A small-molecule ligand and the protein it binds are described below.
Small molecule (SMILES): [H]/N=C(/N)c1ccc2[nH]c(-c3cccc(-c4ccccc4)c3O)nc2c1

Binding-site contacts:
Ligand atom C1B contacts residue HIS43 of chain 1.B at 3.7 Å.
Ligand atom N1 contacts residue ASP199 of chain 1.B at 3.0 Å (salt-bridge).
Ligand atom C4 contacts residue SER205 of chain 1.B at 3.0 Å.
Ligand atom C3B contacts residue HIS43 of chain 1.B at 3.8 Å.
Ligand atom C3B contacts residue CYS44 of chain 1.B at 3.7 Å (hydrophobic).
Ligand atom N2 contacts residue TRP227 of chain 1.B at 3.4 Å (h-bond).
Ligand atom C2 contacts residue VAL225 of chain 1.B at 3.5 Å (hydrophobic).
Ligand atom C6' contacts residue SER205 of chain 1.B at 3.2 Å.
Ligand atom N2 contacts residue GLY238 of chain 1.B at 3.6 Å.
Ligand atom C6' contacts residue HIS43 of chain 1.B at 3.5 Å.
Ligand atom N3 contacts residue SER205 of chain 1.B at 2.2 Å (h-bond).
Ligand atom C6B contacts residue TRP50 of chain 1.B at 3.7 Å (hydrophobic).
Ligand atom C3B contacts residue CYS28 of chain 1.B at 3.6 Å (hydrophobic).
Ligand atom C6B contacts residue HIS43 of chain 1.B at 3.7 Å.
Ligand atom N2 contacts residue ASP199 of chain 1.B at 3.1 Å (salt-bridge).
Ligand atom N4 contacts residue GLU202 of chain 1.B at 3.8 Å.
Ligand atom C5 contacts residue GLU202 of chain 1.B at 3.9 Å.
Ligand atom C1' contacts residue SER205 of chain 1.B at 3.7 Å.
Ligand atom C2' contacts residue GLU202 of chain 1.B at 3.0 Å.
Ligand atom C5B contacts residue HIS43 of chain 1.B at 3.2 Å.
Ligand atom N1 contacts residue ALA200 of chain 1.B at 3.2 Å (h-bond).
Ligand atom O6' contacts residue SER205 of chain 1.B at 2.0 Å (h-bond).
Ligand atom C4' contacts residue TRP50 of chain 1.B at 3.5 Å (hydrophobic).
Ligand atom O6' contacts residue HIS43 of chain 1.B at 2.7 Å (h-bond).
Ligand atom N1 contacts residue GLY228 of chain 1.B at 3.9 Å.
Ligand atom C1' contacts residue GLU202 of chain 1.B at 3.5 Å.
Ligand atom C8 contacts residue GLU202 of chain 1.B at 3.7 Å.
Ligand atom C4B contacts residue HIS43 of chain 1.B at 3.0 Å.
Ligand atom C5 contacts residue CYS201 of chain 1.B at 3.8 Å (hydrophobic).
Ligand atom C7 contacts residue GLY228 of chain 1.B at 3.8 Å.
Ligand atom C4 contacts residue CYS201 of chain 1.B at 3.7 Å (hydrophobic).
Ligand atom C3' contacts residue GLU202 of chain 1.B at 3.5 Å.
Ligand atom N1 contacts residue GLY230 of chain 1.B at 2.9 Å (h-bond).
Ligand atom C3 contacts residue VAL225 of chain 1.B at 3.5 Å (hydrophobic).
Ligand atom C4B contacts residue CYS44 of chain 1.B at 3.7 Å (hydrophobic).
Ligand atom C3 contacts residue SER205 of chain 1.B at 3.3 Å.
Ligand atom C3 contacts residue CYS201 of chain 1.B at 3.8 Å (hydrophobic).
Ligand atom C7 contacts residue ASP199 of chain 1.B at 3.8 Å.
Ligand atom C8 contacts residue SER205 of chain 1.B at 3.3 Å.
Ligand atom C7 contacts residue ALA200 of chain 1.B at 3.5 Å (hydrophobic).

Sequence of chain 1.B:
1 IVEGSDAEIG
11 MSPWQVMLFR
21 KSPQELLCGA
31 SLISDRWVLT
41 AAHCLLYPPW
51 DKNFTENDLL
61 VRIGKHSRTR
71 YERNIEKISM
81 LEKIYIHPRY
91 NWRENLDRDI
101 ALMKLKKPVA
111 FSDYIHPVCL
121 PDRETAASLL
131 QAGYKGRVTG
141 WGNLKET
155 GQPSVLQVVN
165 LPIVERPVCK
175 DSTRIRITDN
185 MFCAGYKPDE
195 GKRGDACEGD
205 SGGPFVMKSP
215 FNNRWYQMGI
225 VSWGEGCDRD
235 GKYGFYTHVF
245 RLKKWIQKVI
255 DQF